Sequence of chain 8.C:
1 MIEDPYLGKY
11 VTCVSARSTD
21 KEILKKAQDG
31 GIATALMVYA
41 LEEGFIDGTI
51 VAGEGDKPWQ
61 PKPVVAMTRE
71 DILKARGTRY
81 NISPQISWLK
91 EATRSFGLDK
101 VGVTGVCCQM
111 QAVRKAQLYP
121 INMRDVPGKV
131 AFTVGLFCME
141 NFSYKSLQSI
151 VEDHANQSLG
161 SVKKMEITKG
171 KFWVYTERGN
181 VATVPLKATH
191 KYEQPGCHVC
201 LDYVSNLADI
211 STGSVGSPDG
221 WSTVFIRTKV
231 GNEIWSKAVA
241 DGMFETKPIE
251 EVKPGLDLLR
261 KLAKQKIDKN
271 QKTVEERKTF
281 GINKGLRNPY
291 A

Sequence of chain 8.A:
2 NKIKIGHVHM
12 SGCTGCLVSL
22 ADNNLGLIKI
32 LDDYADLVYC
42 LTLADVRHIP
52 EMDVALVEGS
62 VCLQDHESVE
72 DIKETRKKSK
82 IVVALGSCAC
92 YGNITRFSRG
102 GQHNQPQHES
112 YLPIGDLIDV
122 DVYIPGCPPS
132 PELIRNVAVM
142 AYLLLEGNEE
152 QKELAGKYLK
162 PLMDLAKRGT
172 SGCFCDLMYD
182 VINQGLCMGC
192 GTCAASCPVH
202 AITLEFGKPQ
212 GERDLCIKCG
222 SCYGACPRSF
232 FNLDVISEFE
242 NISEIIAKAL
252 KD

Binding-site contacts:
Ligand atom O6 contacts residue ASN137 of chain 8.A at 3.5 Å (h-bond).
Ligand atom C3 contacts residue GLN117 of chain 8.C at 3.4 Å.
Ligand atom C4 contacts residue ARG136 of chain 8.A at 2.9 Å.
Ligand atom O6 contacts residue ILE247 of chain 8.A at 4.1 Å.
Ligand atom C1 contacts residue SER244 of chain 8.A at 4.0 Å.
Ligand atom C2 contacts residue SER244 of chain 8.A at 3.3 Å.
Ligand atom C4 contacts residue PRO127 of chain 8.C at 3.4 Å (hydrophobic).
Ligand atom C2 contacts residue ARG136 of chain 8.A at 4.4 Å.
Ligand atom C1 contacts residue ARG136 of chain 8.A at 3.9 Å.
Ligand atom C3 contacts residue SER244 of chain 8.A at 4.2 Å.
Ligand atom C4 contacts residue GLN117 of chain 8.C at 4.1 Å.
Ligand atom O6 contacts residue ARG136 of chain 8.A at 3.2 Å (salt-bridge).
Ligand atom C3 contacts residue PRO127 of chain 8.C at 3.9 Å (hydrophobic).
Ligand atom O6 contacts residue GLN117 of chain 8.C at 3.4 Å (h-bond).
Ligand atom C1 contacts residue ILE247 of chain 8.A at 4.4 Å (hydrophobic).
Ligand atom O5 contacts residue SER244 of chain 8.A at 3.5 Å (h-bond).
Ligand atom C3 contacts residue ARG136 of chain 8.A at 3.6 Å.
Ligand atom O5 contacts residue PRO127 of chain 8.C at 4.3 Å.

This protein binds this small molecule.
Small molecule (SMILES): C[C@@H](O)[C@@H](C)O